A protein and the small-molecule ligand that binds it are described below.
Small molecule (SMILES): CC(=O)N[C@@H]1[C@@H](O)[C@H](O)[C@@H](CO)O[C@H]1O

Binding-site contacts:
Ligand atom C5 contacts residue ASN81 of chain 3.B at 3.6 Å.
Ligand atom O7 contacts residue ASN78 of chain 3.B at 3.0 Å (h-bond).
Ligand atom C7 contacts residue ASN81 of chain 3.B at 3.6 Å.
Ligand atom C8 contacts residue LYS74 of chain 3.B at 4.1 Å.
Ligand atom O5 contacts residue ASN81 of chain 3.B at 2.4 Å (h-bond).
Ligand atom C7 contacts residue GLU71 of chain 3.B at 3.7 Å.
Ligand atom O7 contacts residue ASN81 of chain 3.B at 3.8 Å.
Ligand atom C7 contacts residue ASN78 of chain 3.B at 3.6 Å.
Ligand atom O6 contacts residue ARG289 of chain 3.A at 4.2 Å.
Ligand atom N2 contacts residue GLU71 of chain 3.B at 4.1 Å.
Ligand atom C2 contacts residue ASN81 of chain 3.B at 2.3 Å.
Ligand atom C8 contacts residue ASN78 of chain 3.B at 3.9 Å.
Ligand atom O3 contacts residue GLU71 of chain 3.B at 3.9 Å.
Ligand atom N2 contacts residue ASN81 of chain 3.B at 2.8 Å (h-bond).
Ligand atom O6 contacts residue ARG84 of chain 3.B at 4.3 Å.
Ligand atom C1 contacts residue ASN81 of chain 3.B at 1.4 Å.
Ligand atom C3 contacts residue ASN81 of chain 3.B at 3.7 Å.
Ligand atom C8 contacts residue GLU71 of chain 3.B at 3.3 Å.
Ligand atom C4 contacts residue ASN81 of chain 3.B at 4.1 Å.
Ligand atom C8 contacts residue GLY77 of chain 3.B at 3.7 Å.
Ligand atom O7 contacts residue GLU71 of chain 3.B at 4.2 Å.
Ligand atom C7 contacts residue GLY77 of chain 3.B at 4.3 Å.
Ligand atom N2 contacts residue GLY77 of chain 3.B at 4.4 Å.

Sequence of chain 3.B:
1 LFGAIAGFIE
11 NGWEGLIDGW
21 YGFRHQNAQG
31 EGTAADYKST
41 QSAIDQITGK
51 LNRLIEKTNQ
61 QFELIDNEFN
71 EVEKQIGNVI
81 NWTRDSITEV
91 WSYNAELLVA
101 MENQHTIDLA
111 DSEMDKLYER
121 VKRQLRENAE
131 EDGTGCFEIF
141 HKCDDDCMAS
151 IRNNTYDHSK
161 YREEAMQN

Sequence of chain 3.A:
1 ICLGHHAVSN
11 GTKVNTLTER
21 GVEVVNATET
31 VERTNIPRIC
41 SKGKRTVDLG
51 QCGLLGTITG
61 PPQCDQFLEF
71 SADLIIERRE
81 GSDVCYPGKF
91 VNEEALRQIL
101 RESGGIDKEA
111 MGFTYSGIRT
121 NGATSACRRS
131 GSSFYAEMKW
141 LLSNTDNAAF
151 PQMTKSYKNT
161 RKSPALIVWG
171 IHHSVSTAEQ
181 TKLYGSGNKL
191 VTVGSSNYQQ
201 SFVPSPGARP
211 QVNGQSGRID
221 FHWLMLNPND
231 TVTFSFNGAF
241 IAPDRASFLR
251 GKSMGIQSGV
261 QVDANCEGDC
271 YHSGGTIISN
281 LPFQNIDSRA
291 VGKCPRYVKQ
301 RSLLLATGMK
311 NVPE